Binding-site contacts:
Ligand atom C39 contacts residue ARG147 of chain 1.A at 3.6 Å.
Ligand atom N18 contacts residue GLY249 of chain 1.A at 2.8 Å (h-bond).
Ligand atom C13 contacts residue GLN92 of chain 1.A at 3.5 Å.
Ligand atom C2 contacts residue GLY32 of chain 1.A at 3.2 Å.
Ligand atom C42 contacts residue ILE145 of chain 1.A at 3.5 Å (hydrophobic).
Ligand atom C3 contacts residue GLY30 of chain 1.A at 3.2 Å.
Ligand atom C1 contacts residue GLY249 of chain 1.A at 3.2 Å.
Ligand atom O17 contacts residue THR91 of chain 1.A at 3.3 Å (h-bond).
Ligand atom C2 contacts residue GLN31 of chain 1.A at 3.6 Å.
Ligand atom C31 contacts residue ASP247 of chain 1.A at 3.2 Å.
Ligand atom O30 contacts residue TYR90 of chain 1.A at 3.4 Å.
Ligand atom O9 contacts residue THR251 of chain 1.A at 2.8 Å (h-bond).
Ligand atom C12 contacts residue GLN92 of chain 1.A at 3.1 Å.
Ligand atom C15 contacts residue GLY249 of chain 1.A at 3.1 Å.
Ligand atom C3 contacts residue THR251 of chain 1.A at 3.5 Å.
Ligand atom C39 contacts residue PRO89 of chain 1.A at 3.4 Å (hydrophobic).
Ligand atom N32 contacts residue GLY53 of chain 1.A at 3.2 Å (h-bond).
Ligand atom O30 contacts residue SER54 of chain 1.A at 3.4 Å.
Ligand atom C14 contacts residue GLY249 of chain 1.A at 3.7 Å.
Ligand atom C14 contacts residue THR250 of chain 1.A at 3.7 Å.
Ligand atom C21 contacts residue ASP51 of chain 1.A at 3.5 Å.
Ligand atom C21 contacts residue GLY249 of chain 1.A at 3.4 Å.
Ligand atom C19 contacts residue GLY249 of chain 1.A at 3.6 Å.
Ligand atom O41 contacts residue SER54 of chain 1.A at 3.6 Å.
Ligand atom O17 contacts residue GLN92 of chain 1.A at 3.3 Å (h-bond).
Ligand atom C43 contacts residue GLY53 of chain 1.A at 3.0 Å.
Ligand atom C11 contacts residue GLN92 of chain 1.A at 3.5 Å.
Ligand atom C24 contacts residue PHE127 of chain 1.A at 3.6 Å (hydrophobic).
Ligand atom C22 contacts residue GLY249 of chain 1.A at 3.6 Å.
Ligand atom C37 contacts residue THR91 of chain 1.A at 3.6 Å.
Ligand atom O17 contacts residue TYR90 of chain 1.A at 3.6 Å.
Ligand atom O30 contacts residue GLY53 of chain 1.A at 3.6 Å.
Ligand atom C42 contacts residue ARG147 of chain 1.A at 3.6 Å.
Ligand atom C38 contacts residue PRO89 of chain 1.A at 3.5 Å (hydrophobic).
Ligand atom C28 contacts residue ASP247 of chain 1.A at 3.6 Å.
Ligand atom C7 contacts residue GLN92 of chain 1.A at 3.3 Å.
Ligand atom C27 contacts residue LEU49 of chain 1.A at 3.7 Å (hydrophobic).
Ligand atom O30 contacts residue ASP51 of chain 1.A at 2.9 Å (salt-bridge).
Ligand atom N32 contacts residue ASP247 of chain 1.A at 2.8 Å (salt-bridge).
Ligand atom C27 contacts residue GLY249 of chain 1.A at 3.3 Å.

Sequence of chain 1.A:
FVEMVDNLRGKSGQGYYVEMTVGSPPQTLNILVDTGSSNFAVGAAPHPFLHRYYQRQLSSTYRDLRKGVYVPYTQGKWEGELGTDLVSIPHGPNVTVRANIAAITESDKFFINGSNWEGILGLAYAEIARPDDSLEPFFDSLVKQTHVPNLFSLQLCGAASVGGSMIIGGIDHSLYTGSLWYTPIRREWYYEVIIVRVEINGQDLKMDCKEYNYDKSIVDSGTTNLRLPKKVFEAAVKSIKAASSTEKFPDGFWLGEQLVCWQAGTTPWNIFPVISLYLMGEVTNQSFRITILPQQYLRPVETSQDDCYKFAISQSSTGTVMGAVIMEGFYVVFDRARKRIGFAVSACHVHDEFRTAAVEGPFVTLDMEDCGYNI

The protein below binds the small molecule below.
Small molecule (SMILES): CCCN(CCC)C(=O)c1cccc(C(=O)N[C@@H](Cc2ccccc2)[C@H](O)CNCc2cccc(OC)c2)c1